Binding-site contacts:
Ligand atom C5 contacts residue LEU61 of chain 1.A at 4.1 Å (hydrophobic).
Ligand atom C17 contacts residue ALA105 of chain 1.A at 3.9 Å (hydrophobic).
Ligand atom C27 contacts residue ARG101 of chain 1.A at 3.7 Å.
Ligand atom C30 contacts residue VAL113 of chain 1.A at 3.9 Å (hydrophobic).
Ligand atom C9 contacts residue PHE115 of chain 1.A at 3.9 Å (hydrophobic).
Ligand atom C29 contacts residue HIS60 of chain 1.A at 3.8 Å.
Ligand atom C23 contacts residue PHE138 of chain 1.A at 4.0 Å (hydrophobic).
Ligand atom C24 contacts residue CYS57 of chain 1.A at 3.8 Å (hydrophobic).
Ligand atom C27 contacts residue ARG104 of chain 1.A at 3.7 Å.
Ligand atom C26 contacts residue ARG101 of chain 1.A at 4.3 Å.
Ligand atom C22 contacts residue LEU24 of chain 1.A at 3.9 Å (hydrophobic).
Ligand atom C18 contacts residue PHE114 of chain 1.A at 3.0 Å (hydrophobic).
Ligand atom C30 contacts residue MET102 of chain 1.A at 3.6 Å (hydrophobic).
Ligand atom C4 contacts residue ILE137 of chain 1.A at 3.8 Å (hydrophobic).
Ligand atom C3 contacts residue ILE137 of chain 1.A at 4.1 Å (hydrophobic).
Ligand atom C12 contacts residue HIS60 of chain 1.A at 4.2 Å.
Ligand atom O1 contacts residue ILE134 of chain 1.A at 3.7 Å.
Ligand atom C19 contacts residue GLN23 of chain 1.A at 4.2 Å.
Ligand atom O2 contacts residue GLN23 of chain 1.A at 4.3 Å.
Ligand atom C26 contacts residue MET102 of chain 1.A at 4.1 Å (hydrophobic).
Ligand atom C9 contacts residue VAL113 of chain 1.A at 4.0 Å (hydrophobic).
Ligand atom C25 contacts residue CYS57 of chain 1.A at 4.0 Å (hydrophobic).
Ligand atom C12 contacts residue ALA64 of chain 1.A at 4.0 Å (hydrophobic).
Ligand atom C20 contacts residue GLN23 of chain 1.A at 3.7 Å.
Ligand atom C11 contacts residue LEU61 of chain 1.A at 4.1 Å (hydrophobic).
Ligand atom C23 contacts residue ILE134 of chain 1.A at 3.9 Å (hydrophobic).
Ligand atom C24 contacts residue PHE125 of chain 1.A at 3.5 Å (hydrophobic).
Ligand atom O2 contacts residue HIS60 of chain 1.A at 3.8 Å.
Ligand atom C23 contacts residue PHE125 of chain 1.A at 4.2 Å (hydrophobic).
Ligand atom C29 contacts residue PHE115 of chain 1.A at 3.5 Å (hydrophobic).
Ligand atom C26 contacts residue VAL98 of chain 1.A at 4.2 Å (hydrophobic).
Ligand atom C17 contacts residue PHE114 of chain 1.A at 3.3 Å (hydrophobic).
Ligand atom C10 contacts residue PHE115 of chain 1.A at 3.9 Å (hydrophobic).
Ligand atom O1 contacts residue ILE137 of chain 1.A at 4.0 Å.
Ligand atom C10 contacts residue PHE125 of chain 1.A at 3.7 Å (hydrophobic).
Ligand atom C21 contacts residue GLN23 of chain 1.A at 4.2 Å.
Ligand atom C15 contacts residue GLN23 of chain 1.A at 4.0 Å.
Ligand atom C21 contacts residue LEU24 of chain 1.A at 4.1 Å (hydrophobic).
Ligand atom C24 contacts residue ILE134 of chain 1.A at 4.2 Å (hydrophobic).
Ligand atom C22 contacts residue GLN23 of chain 1.A at 3.9 Å.

Sequence of chain 1.A:
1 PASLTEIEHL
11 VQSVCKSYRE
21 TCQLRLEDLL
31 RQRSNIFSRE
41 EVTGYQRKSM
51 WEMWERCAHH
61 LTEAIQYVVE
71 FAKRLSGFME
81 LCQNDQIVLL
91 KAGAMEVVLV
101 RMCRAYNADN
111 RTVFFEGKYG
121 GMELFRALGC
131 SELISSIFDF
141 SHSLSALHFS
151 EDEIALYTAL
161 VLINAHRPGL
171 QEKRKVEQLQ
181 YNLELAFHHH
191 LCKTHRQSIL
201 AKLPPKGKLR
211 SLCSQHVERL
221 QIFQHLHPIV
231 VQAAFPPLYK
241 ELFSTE

The protein below binds the small molecule below.
Small molecule (SMILES): C[C@H]1[C@H](C)CC[C@]2(C(=O)O)CC[C@]3(C)C(=CC[C@@H]4[C@@]5(C)CCC(=O)C(C)(C)[C@@H]5CC[C@]43C)[C@H]12